Sequence of chain 1.B:
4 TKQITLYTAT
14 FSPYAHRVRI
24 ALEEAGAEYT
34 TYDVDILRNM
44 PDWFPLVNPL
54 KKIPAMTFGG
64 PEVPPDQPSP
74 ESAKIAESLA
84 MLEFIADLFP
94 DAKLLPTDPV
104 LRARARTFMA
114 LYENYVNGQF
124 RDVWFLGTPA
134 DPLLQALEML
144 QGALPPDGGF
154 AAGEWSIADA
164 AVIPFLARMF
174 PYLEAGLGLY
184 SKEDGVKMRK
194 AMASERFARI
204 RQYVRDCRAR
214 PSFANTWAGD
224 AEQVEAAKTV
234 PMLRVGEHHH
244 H

The protein below binds the small molecule below.
Small molecule (SMILES): O=C(c1ccccc1)c1ccc(O)c(O)c1

Binding-site contacts:
Ligand atom O15 contacts residue PHE128 of chain 1.B at 4.2 Å.
Ligand atom C02 contacts residue TYR175 of chain 1.B at 4.2 Å (hydrophobic).
Ligand atom C12 contacts residue TYR17 of chain 1.B at 3.8 Å (hydrophobic).
Ligand atom C06 contacts residue TRP127 of chain 1.B at 3.3 Å (hydrophobic).
Ligand atom C10 contacts residue PHE128 of chain 1.B at 3.9 Å (hydrophobic).
Ligand atom C11 contacts residue PHE128 of chain 1.B at 3.6 Å (hydrophobic).
Ligand atom C03 contacts residue ARG171 of chain 1.B at 3.8 Å.
Ligand atom O08 contacts residue ARG171 of chain 1.B at 3.8 Å.
Ligand atom O08 contacts residue PRO16 of chain 1.B at 3.6 Å.
Ligand atom C14 contacts residue PHE128 of chain 1.B at 3.8 Å (hydrophobic).
Ligand atom C09 contacts residue PRO16 of chain 1.B at 3.8 Å (hydrophobic).
Ligand atom C07 contacts residue PRO16 of chain 1.B at 3.9 Å (hydrophobic).
Ligand atom O16 contacts residue ASN120 of chain 1.B at 4.3 Å.
Ligand atom C13 contacts residue PHE128 of chain 1.B at 3.8 Å (hydrophobic).
Ligand atom C10 contacts residue PHE168 of chain 1.B at 3.9 Å (hydrophobic).
Ligand atom C09 contacts residue PHE168 of chain 1.B at 4.3 Å (hydrophobic).
Ligand atom O16 contacts residue PHE128 of chain 1.B at 4.1 Å.
Ligand atom C03 contacts residue PHE168 of chain 1.B at 4.0 Å (hydrophobic).
Ligand atom C13 contacts residue PRO16 of chain 1.B at 4.3 Å (hydrophobic).
Ligand atom C02 contacts residue PHE168 of chain 1.B at 3.5 Å (hydrophobic).
Ligand atom C10 contacts residue PRO16 of chain 1.B at 4.4 Å (hydrophobic).
Ligand atom C01 contacts residue TRP127 of chain 1.B at 3.7 Å (hydrophobic).
Ligand atom C02 contacts residue MET172 of chain 1.B at 4.1 Å (hydrophobic).
Ligand atom O16 contacts residue ARG124 of chain 1.B at 3.5 Å.
Ligand atom C03 contacts residue TYR175 of chain 1.B at 4.0 Å (hydrophobic).
Ligand atom C12 contacts residue PHE128 of chain 1.B at 3.7 Å (hydrophobic).
Ligand atom C02 contacts residue PHE123 of chain 1.B at 4.3 Å (hydrophobic).
Ligand atom O16 contacts residue TYR17 of chain 1.B at 3.4 Å (h-bond).
Ligand atom O15 contacts residue TYR17 of chain 1.B at 3.7 Å.
Ligand atom C05 contacts residue TRP127 of chain 1.B at 4.0 Å (hydrophobic).
Ligand atom C02 contacts residue ARG171 of chain 1.B at 4.0 Å.
Ligand atom C13 contacts residue TYR17 of chain 1.B at 4.4 Å (hydrophobic).
Ligand atom C11 contacts residue TYR17 of chain 1.B at 4.0 Å (hydrophobic).
Ligand atom O08 contacts residue TYR175 of chain 1.B at 3.9 Å.
Ligand atom C09 contacts residue PHE128 of chain 1.B at 3.9 Å (hydrophobic).
Ligand atom C05 contacts residue PHE123 of chain 1.B at 4.2 Å (hydrophobic).
Ligand atom C01 contacts residue PHE123 of chain 1.B at 3.4 Å (hydrophobic).
Ligand atom C06 contacts residue PHE123 of chain 1.B at 3.7 Å (hydrophobic).
Ligand atom C04 contacts residue TYR175 of chain 1.B at 4.3 Å (hydrophobic).
Ligand atom C14 contacts residue PRO16 of chain 1.B at 3.7 Å (hydrophobic).